Binding-site contacts:
Ligand atom C contacts residue PHE201 of chain 1.A at 3.5 Å (hydrophobic).
Ligand atom C6 contacts residue PHE80 of chain 1.A at 3.6 Å (hydrophobic).
Ligand atom C13 contacts residue 9K21 of chain 1.E at 3.5 Å.
Ligand atom O contacts residue ASN340 of chain 1.A at 3.7 Å.
Ligand atom C9 contacts residue ASP73 of chain 1.A at 3.4 Å.
Ligand atom C6 contacts residue SER294 of chain 1.A at 3.6 Å.
Ligand atom C2 contacts residue PHE78 of chain 1.A at 4.0 Å (hydrophobic).
Ligand atom C9 contacts residue GLU72 of chain 1.A at 3.5 Å.
Ligand atom C8 contacts residue VAL71 of chain 1.A at 3.6 Å (hydrophobic).
Ligand atom C9 contacts residue VAL71 of chain 1.A at 3.7 Å (hydrophobic).
Ligand atom C1 contacts residue LEU305 of chain 1.A at 3.5 Å (hydrophobic).
Ligand atom O1 contacts residue PHE201 of chain 1.A at 3.7 Å.
Ligand atom C11 contacts residue 9K21 of chain 1.E at 3.9 Å.
Ligand atom C3 contacts residue PHE78 of chain 1.A at 3.8 Å (hydrophobic).
Ligand atom C5 contacts residue SER294 of chain 1.A at 3.3 Å.
Ligand atom C9 contacts residue PHE80 of chain 1.A at 4.0 Å (hydrophobic).
Ligand atom C10 contacts residue ASP73 of chain 1.A at 3.5 Å.
Ligand atom C11 contacts residue ASP73 of chain 1.A at 3.8 Å.
Ligand atom O contacts residue HIS188 of chain 1.A at 3.5 Å.
Ligand atom O1 contacts residue PHE78 of chain 1.A at 3.7 Å.
Ligand atom C8 contacts residue GLU72 of chain 1.A at 3.5 Å.
Ligand atom C7 contacts residue PHE80 of chain 1.A at 3.3 Å (hydrophobic).
Ligand atom C6 contacts residue PHE78 of chain 1.A at 3.7 Å (hydrophobic).
Ligand atom O1 contacts residue HIS188 of chain 1.A at 3.8 Å.
Ligand atom C8 contacts residue PHE80 of chain 1.A at 3.6 Å (hydrophobic).
Ligand atom C7 contacts residue PHE78 of chain 1.A at 4.0 Å (hydrophobic).
Ligand atom N contacts residue SER294 of chain 1.A at 2.7 Å (h-bond).
Ligand atom C5 contacts residue LEU305 of chain 1.A at 3.6 Å (hydrophobic).
Ligand atom C13 contacts residue TYR186 of chain 1.A at 3.8 Å (hydrophobic).
Ligand atom C5 contacts residue PHE78 of chain 1.A at 3.6 Å (hydrophobic).
Ligand atom N contacts residue PHE78 of chain 1.A at 3.4 Å.
Ligand atom C8 contacts residue ASP73 of chain 1.A at 3.5 Å.
Ligand atom C4 contacts residue PHE78 of chain 1.A at 3.5 Å (hydrophobic).
Ligand atom C4 contacts residue SER294 of chain 1.A at 3.4 Å.
Ligand atom C12 contacts residue 9K21 of chain 1.E at 3.7 Å.
Ligand atom C7 contacts residue SER294 of chain 1.A at 3.7 Å.
Ligand atom N contacts residue PHE80 of chain 1.A at 3.9 Å.
Ligand atom C contacts residue LEU305 of chain 1.A at 4.0 Å (hydrophobic).
Ligand atom C2 contacts residue HIS188 of chain 1.A at 3.8 Å.
Ligand atom C10 contacts residue 9K21 of chain 1.E at 4.0 Å.

A small-molecule ligand and the protein it binds are described below.
Small molecule (SMILES): CCOC(=O)c1c(C)nc2ccccc2c1C

Sequence of chain 1.A:
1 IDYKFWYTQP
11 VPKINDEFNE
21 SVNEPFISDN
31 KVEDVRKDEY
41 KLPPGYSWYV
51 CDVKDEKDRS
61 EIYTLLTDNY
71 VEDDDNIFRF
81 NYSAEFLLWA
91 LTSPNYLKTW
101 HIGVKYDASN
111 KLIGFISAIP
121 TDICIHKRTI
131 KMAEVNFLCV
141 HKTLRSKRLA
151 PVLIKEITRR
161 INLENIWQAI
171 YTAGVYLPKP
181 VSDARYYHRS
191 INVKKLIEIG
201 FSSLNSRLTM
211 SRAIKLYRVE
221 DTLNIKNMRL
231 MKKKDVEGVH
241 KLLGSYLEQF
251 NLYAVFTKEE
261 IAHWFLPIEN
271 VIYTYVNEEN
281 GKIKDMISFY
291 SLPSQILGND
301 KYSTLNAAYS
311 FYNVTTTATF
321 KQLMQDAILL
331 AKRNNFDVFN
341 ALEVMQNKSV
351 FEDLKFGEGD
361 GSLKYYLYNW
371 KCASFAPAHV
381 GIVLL